Sequence of chain 58.E:
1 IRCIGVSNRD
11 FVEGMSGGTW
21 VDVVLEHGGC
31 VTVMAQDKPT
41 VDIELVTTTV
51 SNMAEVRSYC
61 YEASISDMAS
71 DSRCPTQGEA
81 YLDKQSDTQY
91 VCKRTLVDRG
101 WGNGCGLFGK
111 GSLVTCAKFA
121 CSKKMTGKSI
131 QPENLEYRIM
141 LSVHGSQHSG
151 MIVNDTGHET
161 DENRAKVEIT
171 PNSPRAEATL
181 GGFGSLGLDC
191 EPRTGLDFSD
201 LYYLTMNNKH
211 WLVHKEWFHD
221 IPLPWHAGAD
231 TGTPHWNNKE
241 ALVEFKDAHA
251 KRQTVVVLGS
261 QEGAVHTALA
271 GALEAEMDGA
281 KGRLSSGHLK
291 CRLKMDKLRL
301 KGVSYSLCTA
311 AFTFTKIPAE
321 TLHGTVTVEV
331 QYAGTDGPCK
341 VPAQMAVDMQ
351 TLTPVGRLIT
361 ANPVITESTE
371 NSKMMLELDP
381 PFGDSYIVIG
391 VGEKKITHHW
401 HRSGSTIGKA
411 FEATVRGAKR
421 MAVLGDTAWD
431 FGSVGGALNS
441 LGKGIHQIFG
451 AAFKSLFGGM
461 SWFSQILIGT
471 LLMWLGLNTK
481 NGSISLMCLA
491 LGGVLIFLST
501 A

A protein and the small-molecule ligand that binds it are described below.
Small molecule (SMILES): CC(=O)N[C@H]1[C@H](O[C@H]2[C@H](O)[C@@H](NC(C)=O)CO[C@@H]2CO)O[C@H](CO)[C@@H](O)[C@@H]1O

Binding-site contacts:
Ligand atom N2 contacts residue THR156 of chain 58.E at 3.6 Å (h-bond).
Ligand atom C7 contacts residue ASN154 of chain 58.E at 3.3 Å.
Ligand atom C1 contacts residue ASN154 of chain 58.E at 3.4 Å.
Ligand atom C6 contacts residue MET151 of chain 58.E at 4.5 Å (hydrophobic).
Ligand atom O5 contacts residue ASN154 of chain 58.E at 4.0 Å.
Ligand atom C8 contacts residue THR156 of chain 58.E at 4.0 Å.
Ligand atom C1 contacts residue THR156 of chain 58.E at 3.6 Å.
Ligand atom C2 contacts residue ASN154 of chain 58.E at 3.5 Å.
Ligand atom O6 contacts residue MET151 of chain 58.E at 3.4 Å.
Ligand atom N2 contacts residue ASN154 of chain 58.E at 3.8 Å.
Ligand atom C2 contacts residue THR156 of chain 58.E at 4.2 Å.
Ligand atom O7 contacts residue ASN154 of chain 58.E at 2.6 Å (h-bond).
Ligand atom C8 contacts residue ASN154 of chain 58.E at 3.6 Å.
Ligand atom C7 contacts residue THR156 of chain 58.E at 3.9 Å.